Sequence of chain 48.T:
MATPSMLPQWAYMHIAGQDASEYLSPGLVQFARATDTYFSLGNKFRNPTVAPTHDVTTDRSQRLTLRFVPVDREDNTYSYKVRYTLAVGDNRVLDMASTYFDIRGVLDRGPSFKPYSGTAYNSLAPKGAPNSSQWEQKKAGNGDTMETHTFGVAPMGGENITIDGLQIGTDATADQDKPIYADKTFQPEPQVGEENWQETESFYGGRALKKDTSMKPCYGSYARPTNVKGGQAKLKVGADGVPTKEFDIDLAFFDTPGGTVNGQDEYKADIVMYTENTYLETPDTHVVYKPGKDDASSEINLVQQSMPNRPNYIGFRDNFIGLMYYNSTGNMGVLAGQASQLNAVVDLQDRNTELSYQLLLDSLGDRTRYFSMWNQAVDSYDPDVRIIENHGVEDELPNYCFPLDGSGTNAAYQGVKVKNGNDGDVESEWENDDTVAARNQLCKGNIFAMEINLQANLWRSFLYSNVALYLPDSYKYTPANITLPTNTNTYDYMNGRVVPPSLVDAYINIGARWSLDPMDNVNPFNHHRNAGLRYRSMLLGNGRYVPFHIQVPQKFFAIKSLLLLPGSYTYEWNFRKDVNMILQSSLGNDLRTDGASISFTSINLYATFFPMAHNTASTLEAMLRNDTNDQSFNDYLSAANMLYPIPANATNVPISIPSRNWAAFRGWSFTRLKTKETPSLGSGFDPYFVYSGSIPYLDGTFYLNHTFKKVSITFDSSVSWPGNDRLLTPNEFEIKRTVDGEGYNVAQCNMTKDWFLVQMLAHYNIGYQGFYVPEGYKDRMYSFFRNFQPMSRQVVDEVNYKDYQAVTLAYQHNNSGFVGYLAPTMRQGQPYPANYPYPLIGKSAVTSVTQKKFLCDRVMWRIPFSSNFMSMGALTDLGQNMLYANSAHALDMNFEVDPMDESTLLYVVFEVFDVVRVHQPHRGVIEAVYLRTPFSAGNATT

Binding-site contacts:
Ligand atom CA contacts residue GLY42 of chain 48.U at 3.6 Å.
Ligand atom CE1 contacts residue ASN634 of chain 48.T at 3.4 Å.
Ligand atom O contacts residue GLY42 of chain 48.U at 2.9 Å (h-bond).
Ligand atom O contacts residue ARG46 of chain 48.U at 3.5 Å (salt-bridge).
Ligand atom CA contacts residue GLU911 of chain 48.T at 3.8 Å.
Ligand atom CZ contacts residue ASN634 of chain 48.T at 3.8 Å.
Ligand atom CA contacts residue PHE45 of chain 48.U at 3.6 Å (hydrophobic).
Ligand atom OD1 contacts residue ARG862 of chain 48.T at 3.1 Å.
Ligand atom C contacts residue GLU911 of chain 48.T at 3.3 Å.
Ligand atom CD1 contacts residue ASN634 of chain 48.T at 3.6 Å.
Ligand atom O contacts residue TYR636 of chain 48.T at 3.5 Å (h-bond).
Ligand atom CB contacts residue GLY42 of chain 48.U at 3.7 Å.
Ligand atom N contacts residue GLY42 of chain 48.U at 3.2 Å (h-bond).
Ligand atom OD1 contacts residue ALA874 of chain 48.T at 3.8 Å.
Ligand atom CG2 contacts residue LEU637 of chain 48.T at 3.8 Å (hydrophobic).
Ligand atom CG1 contacts residue GLU911 of chain 48.T at 3.7 Å.
Ligand atom N contacts residue ARG46 of chain 48.U at 3.5 Å (salt-bridge).
Ligand atom CB contacts residue PHE45 of chain 48.U at 3.3 Å (hydrophobic).
Ligand atom CD1 contacts residue LEU637 of chain 48.T at 3.7 Å (hydrophobic).
Ligand atom OD2 contacts residue PRO864 of chain 48.T at 3.7 Å.
Ligand atom O contacts residue ASN47 of chain 48.U at 3.3 Å (h-bond).
Ligand atom CG2 contacts residue TYR636 of chain 48.T at 3.4 Å (hydrophobic).
Ligand atom CA contacts residue ASN47 of chain 48.U at 3.8 Å.
Ligand atom OD2 contacts residue SER871 of chain 48.T at 3.2 Å (h-bond).
Ligand atom N contacts residue TYR636 of chain 48.T at 3.8 Å.
Ligand atom CD1 contacts residue ALA20 of chain 48.U at 3.7 Å (hydrophobic).
Ligand atom O contacts residue GLU911 of chain 48.T at 3.1 Å (salt-bridge).
Ligand atom OD1 contacts residue ALA762 of chain 48.T at 3.5 Å.
Ligand atom ND2 contacts residue ARG666 of chain 48.T at 3.4 Å (salt-bridge).
Ligand atom CD1 contacts residue SER21 of chain 48.U at 3.6 Å.
Ligand atom CD1 contacts residue ARG33 of chain 48.U at 3.8 Å.
Ligand atom N contacts residue ASN47 of chain 48.U at 3.8 Å.
Ligand atom O contacts residue TYR636 of chain 48.T at 3.1 Å (h-bond).
Ligand atom C contacts residue GLY42 of chain 48.U at 3.5 Å.
Ligand atom N contacts residue SER871 of chain 48.T at 3.5 Å (h-bond).
Ligand atom O contacts residue ARG666 of chain 48.T at 3.1 Å (salt-bridge).
Ligand atom CA contacts residue TYR636 of chain 48.T at 3.7 Å (hydrophobic).
Ligand atom CB contacts residue GLY42 of chain 48.U at 3.5 Å.
Ligand atom CZ contacts residue PHE633 of chain 48.T at 3.7 Å (hydrophobic).
Ligand atom N contacts residue PHE45 of chain 48.U at 3.4 Å (h-bond).

Sequence of chain 48.U:
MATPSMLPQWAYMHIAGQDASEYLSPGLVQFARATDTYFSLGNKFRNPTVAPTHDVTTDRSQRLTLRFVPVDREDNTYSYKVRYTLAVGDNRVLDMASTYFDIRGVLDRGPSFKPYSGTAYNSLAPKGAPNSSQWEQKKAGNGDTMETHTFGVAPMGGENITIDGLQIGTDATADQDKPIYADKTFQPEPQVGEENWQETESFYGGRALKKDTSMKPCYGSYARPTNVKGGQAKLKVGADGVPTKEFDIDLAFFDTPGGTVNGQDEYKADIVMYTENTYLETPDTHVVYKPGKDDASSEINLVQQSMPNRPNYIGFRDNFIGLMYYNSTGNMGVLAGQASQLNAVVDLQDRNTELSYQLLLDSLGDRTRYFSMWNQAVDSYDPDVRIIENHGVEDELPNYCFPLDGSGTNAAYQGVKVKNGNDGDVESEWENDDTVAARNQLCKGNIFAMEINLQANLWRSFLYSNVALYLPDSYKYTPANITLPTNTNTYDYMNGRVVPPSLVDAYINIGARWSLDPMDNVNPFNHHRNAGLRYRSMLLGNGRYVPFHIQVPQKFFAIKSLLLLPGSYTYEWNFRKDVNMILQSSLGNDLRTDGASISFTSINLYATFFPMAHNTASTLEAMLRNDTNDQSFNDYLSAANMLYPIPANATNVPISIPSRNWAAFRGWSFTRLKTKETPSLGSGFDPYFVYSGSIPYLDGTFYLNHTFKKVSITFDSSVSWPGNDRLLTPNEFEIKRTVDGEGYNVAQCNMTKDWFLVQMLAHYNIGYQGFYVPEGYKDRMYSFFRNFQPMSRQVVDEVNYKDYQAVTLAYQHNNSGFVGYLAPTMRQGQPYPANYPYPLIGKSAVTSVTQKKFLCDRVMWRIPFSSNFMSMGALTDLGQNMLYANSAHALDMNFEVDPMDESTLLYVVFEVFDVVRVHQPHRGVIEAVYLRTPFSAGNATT

This protein binds this small molecule.
Small molecule (SMILES): CC[C@H](C)[C@H](NC(=O)[C@@H](N)CC(=O)O)C(=O)N[C@@H](CC(N)=O)C(=O)N[C@@H](Cc1ccccc1)C(=O)N[C@@H](CO)C(=O)N[C@@H](CO)C(=O)N[C@H](C=O)CC(C)C